Sequence of chain 30.D:
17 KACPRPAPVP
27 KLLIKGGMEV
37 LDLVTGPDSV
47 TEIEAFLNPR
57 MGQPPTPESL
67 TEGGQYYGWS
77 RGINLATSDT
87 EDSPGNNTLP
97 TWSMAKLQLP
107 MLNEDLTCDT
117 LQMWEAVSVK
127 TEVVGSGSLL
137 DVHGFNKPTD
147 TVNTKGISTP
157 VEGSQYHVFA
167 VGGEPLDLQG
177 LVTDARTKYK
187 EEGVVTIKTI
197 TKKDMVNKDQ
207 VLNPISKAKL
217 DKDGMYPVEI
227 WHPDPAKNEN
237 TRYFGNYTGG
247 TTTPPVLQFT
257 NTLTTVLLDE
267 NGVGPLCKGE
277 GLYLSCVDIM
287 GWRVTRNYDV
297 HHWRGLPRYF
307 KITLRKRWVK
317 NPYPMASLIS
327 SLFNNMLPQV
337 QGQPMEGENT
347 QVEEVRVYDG

A small-molecule ligand and the protein it binds are described below.
Small molecule (SMILES): CC(=O)N[C@H]1[C@H]([C@H](O)[C@H](O)CO)O[C@@](O[C@H]2[C@@H](O)[C@@H](CO)O[C@@H](O[C@H]3[C@H](O)[C@@H](O)[C@H](O)O[C@@H]3CO)[C@@H]2O)(C(=O)O)C[C@@H]1O

Sequence of chain 30.E:
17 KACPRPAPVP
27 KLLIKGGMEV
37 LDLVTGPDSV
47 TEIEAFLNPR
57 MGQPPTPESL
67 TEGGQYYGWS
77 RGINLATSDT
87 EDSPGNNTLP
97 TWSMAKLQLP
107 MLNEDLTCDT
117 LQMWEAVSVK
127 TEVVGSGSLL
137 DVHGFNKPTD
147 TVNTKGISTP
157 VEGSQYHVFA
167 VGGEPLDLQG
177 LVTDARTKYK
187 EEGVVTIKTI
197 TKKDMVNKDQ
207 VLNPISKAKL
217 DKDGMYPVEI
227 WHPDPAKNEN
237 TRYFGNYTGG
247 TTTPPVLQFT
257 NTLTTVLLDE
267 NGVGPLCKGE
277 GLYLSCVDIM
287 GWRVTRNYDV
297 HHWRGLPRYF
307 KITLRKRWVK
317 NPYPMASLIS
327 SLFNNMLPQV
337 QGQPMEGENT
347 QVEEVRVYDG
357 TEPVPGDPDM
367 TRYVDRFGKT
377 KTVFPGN

Binding-site contacts:
Ligand atom O10 contacts residue THR291 of chain 30.D at 3.8 Å.
Ligand atom O3 contacts residue ASN80 of chain 30.D at 3.8 Å.
Ligand atom N5 contacts residue TYR72 of chain 30.D at 3.0 Å (h-bond).
Ligand atom C3 contacts residue VAL296 of chain 30.D at 3.5 Å (hydrophobic).
Ligand atom C6 contacts residue ASN93 of chain 30.D at 3.2 Å.
Ligand atom O8 contacts residue TYR72 of chain 30.D at 3.7 Å.
Ligand atom C10 contacts residue TYR72 of chain 30.D at 3.8 Å (hydrophobic).
Ligand atom C4 contacts residue GLY78 of chain 30.D at 3.8 Å.
Ligand atom O1B contacts residue TYR72 of chain 30.D at 4.0 Å.
Ligand atom C1 contacts residue TYR72 of chain 30.D at 3.8 Å (hydrophobic).
Ligand atom C6 contacts residue THR94 of chain 30.D at 4.2 Å.
Ligand atom O4 contacts residue ILE79 of chain 30.D at 4.2 Å.
Ligand atom O4 contacts residue VAL296 of chain 30.D at 4.0 Å.
Ligand atom C4 contacts residue ARG77 of chain 30.D at 4.1 Å.
Ligand atom C3 contacts residue HIS298 of chain 30.D at 3.9 Å.
Ligand atom C1 contacts residue ARG77 of chain 30.D at 3.4 Å.
Ligand atom C2 contacts residue ARG77 of chain 30.D at 4.0 Å.
Ligand atom C4 contacts residue VAL296 of chain 30.D at 4.2 Å (hydrophobic).
Ligand atom O4 contacts residue ARG77 of chain 30.D at 4.3 Å.
Ligand atom C4 contacts residue HIS298 of chain 30.D at 3.7 Å.
Ligand atom C3 contacts residue GLY78 of chain 30.D at 4.0 Å.
Ligand atom O3 contacts residue VAL296 of chain 30.D at 4.3 Å.
Ligand atom O1A contacts residue ARG77 of chain 30.D at 2.8 Å (salt-bridge).
Ligand atom O1A contacts residue GLY78 of chain 30.D at 4.1 Å.
Ligand atom C11 contacts residue TYR72 of chain 30.D at 4.0 Å (hydrophobic).
Ligand atom C6 contacts residue TYR72 of chain 30.D at 3.8 Å (hydrophobic).
Ligand atom O4 contacts residue HIS298 of chain 30.D at 2.6 Å (h-bond).
Ligand atom C11 contacts residue ASP85 of chain 30.E at 3.6 Å.
Ligand atom O4 contacts residue GLY78 of chain 30.D at 3.1 Å (h-bond).
Ligand atom O4 contacts residue THR291 of chain 30.D at 4.0 Å.
Ligand atom O1A contacts residue TYR72 of chain 30.D at 3.3 Å.
Ligand atom O3 contacts residue GLY78 of chain 30.D at 3.8 Å.
Ligand atom O1B contacts residue ARG77 of chain 30.D at 2.8 Å (salt-bridge).
Ligand atom O4 contacts residue TYR72 of chain 30.D at 3.9 Å.
Ligand atom O6 contacts residue ASN93 of chain 30.D at 3.4 Å (h-bond).
Ligand atom C3 contacts residue ARG77 of chain 30.D at 3.4 Å.
Ligand atom O8 contacts residue ARG77 of chain 30.D at 3.6 Å.
Ligand atom C4 contacts residue TYR72 of chain 30.D at 3.4 Å (hydrophobic).
Ligand atom O3 contacts residue ARG77 of chain 30.D at 4.3 Å.
Ligand atom C5 contacts residue TYR72 of chain 30.D at 3.6 Å (hydrophobic).